This protein binds this small molecule.
Small molecule (SMILES): Nc1ccccc1O

Sequence of chain 1.A:
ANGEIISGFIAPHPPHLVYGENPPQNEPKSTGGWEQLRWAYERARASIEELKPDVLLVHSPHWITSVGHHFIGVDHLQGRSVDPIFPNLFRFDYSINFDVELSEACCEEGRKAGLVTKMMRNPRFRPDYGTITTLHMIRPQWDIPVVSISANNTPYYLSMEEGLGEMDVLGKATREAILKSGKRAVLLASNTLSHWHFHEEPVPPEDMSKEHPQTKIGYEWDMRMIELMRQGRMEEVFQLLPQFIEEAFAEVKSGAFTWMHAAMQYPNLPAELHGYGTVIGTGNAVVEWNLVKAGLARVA

Binding-site contacts:
Ligand atom O contacts residue ZN1 of chain 1.E at 2.8 Å.
Ligand atom C1 contacts residue HIS196 of chain 1.A at 4.2 Å.
Ligand atom O contacts residue HIS196 of chain 1.A at 3.4 Å (h-bond).
Ligand atom C2 contacts residue THR193 of chain 1.A at 3.8 Å.
Ligand atom C2 contacts residue ZN1 of chain 1.E at 3.6 Å.
Ligand atom O contacts residue THR193 of chain 1.A at 2.8 Å (h-bond).
Ligand atom C6 contacts residue HIS17 of chain 1.A at 4.5 Å.
Ligand atom N contacts residue ZN1 of chain 1.E at 2.5 Å.
Ligand atom C3 contacts residue VAL280 of chain 1.A at 4.5 Å (hydrophobic).
Ligand atom C4 contacts residue THR283 of chain 1.A at 3.6 Å.
Ligand atom C4 contacts residue VAL280 of chain 1.A at 3.6 Å (hydrophobic).
Ligand atom C5 contacts residue VAL280 of chain 1.A at 4.0 Å (hydrophobic).
Ligand atom C1 contacts residue PRO16 of chain 1.A at 4.2 Å (hydrophobic).
Ligand atom C1 contacts residue HIS14 of chain 1.A at 4.1 Å.
Ligand atom C6 contacts residue PRO16 of chain 1.A at 3.6 Å (hydrophobic).
Ligand atom C3 contacts residue ASN285 of chain 1.A at 4.2 Å.
Ligand atom C4 contacts residue PRO15 of chain 1.A at 4.0 Å (hydrophobic).
Ligand atom C2 contacts residue HIS196 of chain 1.A at 3.6 Å.
Ligand atom C3 contacts residue HIS196 of chain 1.A at 4.1 Å.
Ligand atom C6 contacts residue PHE87 of chain 1.A at 3.6 Å (hydrophobic).
Ligand atom C5 contacts residue PHE87 of chain 1.A at 3.9 Å (hydrophobic).
Ligand atom C2 contacts residue PRO15 of chain 1.A at 4.5 Å (hydrophobic).
Ligand atom O contacts residue HIS14 of chain 1.A at 3.4 Å (h-bond).
Ligand atom C5 contacts residue PRO15 of chain 1.A at 4.3 Å (hydrophobic).
Ligand atom C3 contacts residue PRO15 of chain 1.A at 4.3 Å (hydrophobic).
Ligand atom N contacts residue HIS14 of chain 1.A at 3.4 Å (h-bond).
Ligand atom C6 contacts residue PRO15 of chain 1.A at 4.3 Å (hydrophobic).
Ligand atom C3 contacts residue THR283 of chain 1.A at 3.4 Å.
Ligand atom C5 contacts residue HIS17 of chain 1.A at 3.9 Å.
Ligand atom C3 contacts residue THR193 of chain 1.A at 4.0 Å.
Ligand atom O contacts residue GLU252 of chain 1.A at 3.6 Å (salt-bridge).
Ligand atom N contacts residue HIS63 of chain 1.A at 3.7 Å.
Ligand atom C1 contacts residue ZN1 of chain 1.E at 3.5 Å.
Ligand atom C5 contacts residue PRO16 of chain 1.A at 4.0 Å (hydrophobic).
Ligand atom C1 contacts residue PRO15 of chain 1.A at 4.4 Å (hydrophobic).
Ligand atom C2 contacts residue HIS14 of chain 1.A at 4.2 Å.